Sequence of chain 3.A:
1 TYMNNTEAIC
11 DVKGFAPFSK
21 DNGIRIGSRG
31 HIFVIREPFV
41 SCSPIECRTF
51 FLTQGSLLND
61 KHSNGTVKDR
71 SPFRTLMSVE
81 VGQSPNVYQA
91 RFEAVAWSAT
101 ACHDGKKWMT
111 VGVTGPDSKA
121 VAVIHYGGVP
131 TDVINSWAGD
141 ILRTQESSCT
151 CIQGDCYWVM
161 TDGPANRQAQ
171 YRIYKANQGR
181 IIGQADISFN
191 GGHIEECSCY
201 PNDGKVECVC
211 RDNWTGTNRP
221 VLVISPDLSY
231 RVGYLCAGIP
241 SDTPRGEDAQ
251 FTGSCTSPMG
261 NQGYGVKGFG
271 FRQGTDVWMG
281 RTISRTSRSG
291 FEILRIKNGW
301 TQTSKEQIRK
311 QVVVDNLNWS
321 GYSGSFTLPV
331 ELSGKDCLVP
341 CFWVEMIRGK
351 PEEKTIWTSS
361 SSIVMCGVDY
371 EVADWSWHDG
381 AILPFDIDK

Binding-site contacts:
Ligand atom OAF contacts residue ARG288 of chain 3.A at 3.0 Å (salt-bridge).
Ligand atom CAI contacts residue TYR322 of chain 3.A at 3.4 Å (hydrophobic).
Ligand atom SAP contacts residue TYR322 of chain 3.A at 3.5 Å (h-bond).
Ligand atom NAD contacts residue GLU146 of chain 3.A at 2.9 Å (salt-bridge).
Ligand atom NAD contacts residue GLU37 of chain 3.A at 2.6 Å (salt-bridge).
Ligand atom CAJ contacts residue ALA165 of chain 3.A at 3.9 Å (hydrophobic).
Ligand atom CAU contacts residue TYR322 of chain 3.A at 3.1 Å (hydrophobic).
Ligand atom CAR contacts residue TYR322 of chain 3.A at 3.1 Å (hydrophobic).
Ligand atom CAS contacts residue GLU146 of chain 3.A at 3.8 Å.
Ligand atom CAW contacts residue TYR322 of chain 3.A at 3.6 Å (hydrophobic).
Ligand atom OAH contacts residue ARG36 of chain 3.A at 3.2 Å (salt-bridge).
Ligand atom CAL contacts residue TYR322 of chain 3.A at 3.4 Å (hydrophobic).
Ligand atom OAG contacts residue ASP69 of chain 3.A at 3.2 Å (salt-bridge).
Ligand atom CAC contacts residue TRP97 of chain 3.A at 4.0 Å (hydrophobic).
Ligand atom OAH contacts residue TYR322 of chain 3.A at 3.6 Å (h-bond).
Ligand atom CAB contacts residue ASN213 of chain 3.A at 3.6 Å.
Ligand atom OAF contacts residue TYR322 of chain 3.A at 3.5 Å (h-bond).
Ligand atom CAB contacts residue GLU195 of chain 3.A at 3.8 Å.
Ligand atom SAP contacts residue GLU37 of chain 3.A at 3.2 Å (salt-bridge).
Ligand atom CAR contacts residue ARG211 of chain 3.A at 4.0 Å.
Ligand atom CAA contacts residue ARG143 of chain 3.A at 3.5 Å.
Ligand atom OAH contacts residue ARG288 of chain 3.A at 3.2 Å (salt-bridge).
Ligand atom NAD contacts residue LEU52 of chain 3.A at 3.7 Å.
Ligand atom OAF contacts residue ARG211 of chain 3.A at 3.3 Å (salt-bridge).
Ligand atom CAJ contacts residue ARG143 of chain 3.A at 3.3 Å.
Ligand atom CAY contacts residue TYR322 of chain 3.A at 3.9 Å (hydrophobic).
Ligand atom NAD contacts residue TRP97 of chain 3.A at 2.7 Å (h-bond).
Ligand atom CAW contacts residue GLU196 of chain 3.A at 3.5 Å.
Ligand atom OAF contacts residue TYR264 of chain 3.A at 3.9 Å.
Ligand atom CAR contacts residue ARG288 of chain 3.A at 3.9 Å.
Ligand atom CAK contacts residue GLU196 of chain 3.A at 3.3 Å.
Ligand atom CAS contacts residue TRP97 of chain 3.A at 3.8 Å (hydrophobic).
Ligand atom CAV contacts residue GLU196 of chain 3.A at 3.9 Å.
Ligand atom CAK contacts residue ARG211 of chain 3.A at 3.9 Å.
Ligand atom CAJ contacts residue GLU195 of chain 3.A at 3.8 Å.
Ligand atom CAS contacts residue GLU37 of chain 3.A at 3.0 Å.
Ligand atom CAB contacts residue ARG211 of chain 3.A at 3.6 Å.
Ligand atom OAE contacts residue ARG70 of chain 3.A at 3.1 Å (salt-bridge).
Ligand atom SAP contacts residue GLU196 of chain 3.A at 3.6 Å.
Ligand atom CAL contacts residue ARG211 of chain 3.A at 3.9 Å.

This protein binds this small molecule.
Small molecule (SMILES): CCC(CC)O[C@@H]1CC(C(=O)O)=C[C@@]2(SC(N)=NC2=O)[C@H]1NC(C)=O